Sequence of chain 1.E:
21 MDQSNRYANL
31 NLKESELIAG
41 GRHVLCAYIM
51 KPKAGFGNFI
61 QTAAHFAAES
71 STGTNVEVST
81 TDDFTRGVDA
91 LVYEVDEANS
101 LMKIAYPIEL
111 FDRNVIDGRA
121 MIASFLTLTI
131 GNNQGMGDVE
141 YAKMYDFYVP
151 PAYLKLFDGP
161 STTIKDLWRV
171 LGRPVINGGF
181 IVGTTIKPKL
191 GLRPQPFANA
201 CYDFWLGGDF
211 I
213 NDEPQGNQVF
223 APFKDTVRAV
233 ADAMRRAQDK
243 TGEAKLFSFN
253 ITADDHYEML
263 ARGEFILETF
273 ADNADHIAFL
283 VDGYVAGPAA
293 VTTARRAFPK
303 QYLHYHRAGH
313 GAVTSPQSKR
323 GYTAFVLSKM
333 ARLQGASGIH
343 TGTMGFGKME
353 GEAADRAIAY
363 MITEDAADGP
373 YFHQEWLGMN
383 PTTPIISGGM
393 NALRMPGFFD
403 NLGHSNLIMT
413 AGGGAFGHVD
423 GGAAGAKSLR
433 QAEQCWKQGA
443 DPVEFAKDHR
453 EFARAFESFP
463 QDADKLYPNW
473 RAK

This protein binds this small molecule.
Small molecule (SMILES): O=C(O)[C@@](O)(COP(=O)(O)O)[C@H](O)[C@H](O)COP(=O)(O)O

Sequence of chain 1.F:
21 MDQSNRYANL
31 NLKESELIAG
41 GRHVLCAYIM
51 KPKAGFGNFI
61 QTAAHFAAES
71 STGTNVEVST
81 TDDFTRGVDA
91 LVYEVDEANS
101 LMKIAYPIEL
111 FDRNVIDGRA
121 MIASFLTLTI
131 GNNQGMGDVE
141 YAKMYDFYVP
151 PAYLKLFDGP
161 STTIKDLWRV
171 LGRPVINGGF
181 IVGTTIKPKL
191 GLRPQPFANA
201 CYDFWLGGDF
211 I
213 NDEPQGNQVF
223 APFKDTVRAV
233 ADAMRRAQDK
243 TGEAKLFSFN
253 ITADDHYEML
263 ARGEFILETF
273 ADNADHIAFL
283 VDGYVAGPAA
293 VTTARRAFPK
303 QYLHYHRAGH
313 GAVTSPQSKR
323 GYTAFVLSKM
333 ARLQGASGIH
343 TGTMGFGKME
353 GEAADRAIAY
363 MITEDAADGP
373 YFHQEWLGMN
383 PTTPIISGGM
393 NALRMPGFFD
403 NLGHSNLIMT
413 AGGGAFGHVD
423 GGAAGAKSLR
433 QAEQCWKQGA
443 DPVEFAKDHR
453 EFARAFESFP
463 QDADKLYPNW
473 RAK

Binding-site contacts:
Ligand atom C3 contacts residue KCX212 of chain 1.E at 3.1 Å.
Ligand atom C2 contacts residue MG1 of chain 1.Q at 2.6 Å.
Ligand atom O3 contacts residue HIS308 of chain 1.E at 2.8 Å (h-bond).
Ligand atom O6 contacts residue LYS189 of chain 1.E at 2.6 Å (salt-bridge).
Ligand atom O6 contacts residue MG1 of chain 1.Q at 2.1 Å.
Ligand atom O6 contacts residue LYS187 of chain 1.E at 3.2 Å (salt-bridge).
Ligand atom O2 contacts residue THR185 of chain 1.E at 3.5 Å (h-bond).
Ligand atom O6 contacts residue ASN132 of chain 1.F at 3.0 Å (h-bond).
Ligand atom O3P contacts residue GLY391 of chain 1.E at 2.8 Å (h-bond).
Ligand atom C contacts residue LYS187 of chain 1.E at 3.2 Å.
Ligand atom O1 contacts residue LYS187 of chain 1.E at 2.9 Å (salt-bridge).
Ligand atom O7 contacts residue LYS350 of chain 1.E at 2.7 Å (salt-bridge).
Ligand atom O2P contacts residue THR74 of chain 1.F at 2.6 Å (h-bond).
Ligand atom O2P contacts residue GLY415 of chain 1.E at 3.0 Å (h-bond).
Ligand atom O4 contacts residue SER389 of chain 1.E at 3.1 Å.
Ligand atom O6 contacts residue GLU215 of chain 1.E at 3.1 Å (salt-bridge).
Ligand atom O2P contacts residue LYS187 of chain 1.E at 3.4 Å.
Ligand atom O3 contacts residue KCX212 of chain 1.E at 3.1 Å (h-bond).
Ligand atom O6P contacts residue ARG309 of chain 1.E at 2.9 Å (salt-bridge).
Ligand atom O7 contacts residue GLU69 of chain 1.F at 3.5 Å (salt-bridge).
Ligand atom O3P contacts residue THR74 of chain 1.F at 3.4 Å (h-bond).
Ligand atom C contacts residue MG1 of chain 1.Q at 2.7 Å.
Ligand atom C5 contacts residue ASN132 of chain 1.F at 3.5 Å.
Ligand atom O2 contacts residue LYS187 of chain 1.E at 3.0 Å (salt-bridge).
Ligand atom O2 contacts residue MG1 of chain 1.Q at 2.1 Å.
Ligand atom O5P contacts residue ARG309 of chain 1.E at 3.0 Å (salt-bridge).
Ligand atom O3 contacts residue ASN132 of chain 1.F at 2.8 Å (h-bond).
Ligand atom O4P contacts residue SER389 of chain 1.E at 3.1 Å (h-bond).
Ligand atom O1P contacts residue GLY414 of chain 1.E at 3.1 Å (h-bond).
Ligand atom O3 contacts residue MG1 of chain 1.Q at 2.1 Å.
Ligand atom C4 contacts residue ASN132 of chain 1.F at 3.5 Å.
Ligand atom O4P contacts residue HIS342 of chain 1.E at 2.8 Å (h-bond).
Ligand atom O2 contacts residue KCX212 of chain 1.E at 2.8 Å (h-bond).
Ligand atom O3 contacts residue GLU215 of chain 1.E at 3.0 Å (salt-bridge).
Ligand atom O6 contacts residue ASP214 of chain 1.E at 3.1 Å (salt-bridge).
Ligand atom C3 contacts residue MG1 of chain 1.Q at 2.8 Å.
Ligand atom C contacts residue ASN132 of chain 1.F at 3.3 Å.
Ligand atom O3P contacts residue LYS350 of chain 1.E at 2.5 Å (salt-bridge).
Ligand atom O4 contacts residue GLY390 of chain 1.E at 3.1 Å (h-bond).
Ligand atom O2 contacts residue ASP214 of chain 1.E at 3.2 Å (salt-bridge).